Sequence of chain 1.D:
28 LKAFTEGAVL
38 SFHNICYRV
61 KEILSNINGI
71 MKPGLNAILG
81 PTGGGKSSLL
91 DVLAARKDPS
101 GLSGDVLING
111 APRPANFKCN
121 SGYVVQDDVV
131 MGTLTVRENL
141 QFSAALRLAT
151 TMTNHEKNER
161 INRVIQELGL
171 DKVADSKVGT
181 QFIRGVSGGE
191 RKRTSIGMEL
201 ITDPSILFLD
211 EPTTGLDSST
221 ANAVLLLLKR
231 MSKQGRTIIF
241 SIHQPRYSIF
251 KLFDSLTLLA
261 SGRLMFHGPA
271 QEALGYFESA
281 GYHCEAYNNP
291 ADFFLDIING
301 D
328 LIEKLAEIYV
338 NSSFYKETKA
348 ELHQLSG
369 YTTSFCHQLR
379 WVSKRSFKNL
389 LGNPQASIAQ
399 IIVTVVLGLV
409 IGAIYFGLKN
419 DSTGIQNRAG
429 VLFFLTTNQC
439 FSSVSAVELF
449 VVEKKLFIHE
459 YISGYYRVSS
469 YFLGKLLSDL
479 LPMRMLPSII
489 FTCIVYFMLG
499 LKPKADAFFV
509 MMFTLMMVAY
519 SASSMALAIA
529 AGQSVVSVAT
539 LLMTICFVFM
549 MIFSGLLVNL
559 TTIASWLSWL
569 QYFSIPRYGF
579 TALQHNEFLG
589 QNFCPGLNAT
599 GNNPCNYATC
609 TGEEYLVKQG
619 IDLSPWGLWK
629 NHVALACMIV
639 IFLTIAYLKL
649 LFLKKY

The protein below binds the small molecule below.
Small molecule (SMILES): CC(=O)N[C@@H]1[C@@H](O)[C@H](O)[C@@H](CO)O[C@H]1O

Sequence of chain 1.F:
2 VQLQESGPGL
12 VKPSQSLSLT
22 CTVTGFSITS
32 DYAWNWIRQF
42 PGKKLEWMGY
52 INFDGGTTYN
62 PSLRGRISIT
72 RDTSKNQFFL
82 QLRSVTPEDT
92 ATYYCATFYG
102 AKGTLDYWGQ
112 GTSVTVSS

Binding-site contacts:
Ligand atom N2 contacts residue THR30 of chain 1.F at 4.4 Å.
Ligand atom C7 contacts residue SER31 of chain 1.F at 4.3 Å.
Ligand atom C8 contacts residue THR30 of chain 1.F at 4.1 Å.
Ligand atom O7 contacts residue THR30 of chain 1.F at 3.4 Å (h-bond).
Ligand atom C5 contacts residue ASN596 of chain 1.D at 3.6 Å.
Ligand atom O5 contacts residue ASN596 of chain 1.D at 2.4 Å (h-bond).
Ligand atom C8 contacts residue ASN596 of chain 1.D at 4.5 Å.
Ligand atom C2 contacts residue THR598 of chain 1.D at 4.0 Å.
Ligand atom C7 contacts residue ASN596 of chain 1.D at 4.1 Å.
Ligand atom C7 contacts residue THR30 of chain 1.F at 3.7 Å.
Ligand atom C5 contacts residue GLY599 of chain 1.D at 4.4 Å.
Ligand atom C1 contacts residue SER31 of chain 1.F at 4.0 Å.
Ligand atom N2 contacts residue ASN596 of chain 1.D at 2.9 Å (h-bond).
Ligand atom N2 contacts residue THR598 of chain 1.D at 3.9 Å.
Ligand atom C2 contacts residue SER31 of chain 1.F at 3.9 Å.
Ligand atom C1 contacts residue ASN596 of chain 1.D at 1.4 Å.
Ligand atom N2 contacts residue SER31 of chain 1.F at 4.0 Å.
Ligand atom C4 contacts residue ASN596 of chain 1.D at 4.2 Å.
Ligand atom O5 contacts residue THR598 of chain 1.D at 4.5 Å.
Ligand atom C8 contacts residue PHE54 of chain 1.F at 3.8 Å (hydrophobic).
Ligand atom C3 contacts residue ASN596 of chain 1.D at 3.8 Å.
Ligand atom C1 contacts residue THR598 of chain 1.D at 3.7 Å.
Ligand atom C3 contacts residue THR598 of chain 1.D at 3.9 Å.
Ligand atom C2 contacts residue ASN596 of chain 1.D at 2.5 Å.
Ligand atom C5 contacts residue THR598 of chain 1.D at 4.3 Å.